Sequence of chain 2.A:
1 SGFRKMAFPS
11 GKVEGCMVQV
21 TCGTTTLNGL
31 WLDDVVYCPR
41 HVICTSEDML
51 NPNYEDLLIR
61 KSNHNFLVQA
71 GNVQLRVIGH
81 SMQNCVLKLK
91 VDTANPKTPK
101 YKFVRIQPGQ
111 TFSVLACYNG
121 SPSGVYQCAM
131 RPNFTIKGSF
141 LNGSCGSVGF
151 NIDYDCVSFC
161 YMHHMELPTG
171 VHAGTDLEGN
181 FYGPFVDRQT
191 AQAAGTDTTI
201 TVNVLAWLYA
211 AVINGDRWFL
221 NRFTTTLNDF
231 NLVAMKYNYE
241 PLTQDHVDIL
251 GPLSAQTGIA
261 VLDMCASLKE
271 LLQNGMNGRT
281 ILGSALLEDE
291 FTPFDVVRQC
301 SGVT

Binding-site contacts:
Ligand atom C16 contacts residue MET165 of chain 1.A at 3.6 Å (hydrophobic).
Ligand atom C8 contacts residue DMS1 of chain 1.F at 3.6 Å.
Ligand atom C5 contacts residue GLU166 of chain 1.A at 3.7 Å.
Ligand atom F contacts residue HIS41 of chain 1.A at 2.9 Å.
Ligand atom C18 contacts residue DMS1 of chain 1.G at 3.8 Å.
Ligand atom C17 contacts residue HIS164 of chain 1.A at 3.3 Å.
Ligand atom O contacts residue GLU166 of chain 1.A at 3.3 Å (salt-bridge).
Ligand atom C16 contacts residue MET49 of chain 1.A at 3.5 Å (hydrophobic).
Ligand atom C17 contacts residue HIS41 of chain 1.A at 3.5 Å.
Ligand atom C15 contacts residue ARG188 of chain 1.A at 3.5 Å.
Ligand atom F contacts residue ASP187 of chain 1.A at 3.3 Å.
Ligand atom C9 contacts residue ASN142 of chain 1.A at 3.8 Å.
Ligand atom O2 contacts residue ASN142 of chain 1.A at 3.1 Å (h-bond).
Ligand atom C10 contacts residue CYS145 of chain 1.A at 3.6 Å (hydrophobic).
Ligand atom F contacts residue MET165 of chain 1.A at 4.0 Å.
Ligand atom C10 contacts residue ASN142 of chain 1.A at 3.6 Å.
Ligand atom N contacts residue GLN189 of chain 1.A at 4.0 Å.
Ligand atom O1 contacts residue DMS1 of chain 1.G at 3.7 Å.
Ligand atom C13 contacts residue GLN189 of chain 1.A at 3.3 Å.
Ligand atom C14 contacts residue MET49 of chain 1.A at 3.6 Å (hydrophobic).
Ligand atom O1 contacts residue MET165 of chain 1.A at 3.4 Å.
Ligand atom C17 contacts residue MET165 of chain 1.A at 3.7 Å (hydrophobic).
Ligand atom C14 contacts residue ARG188 of chain 1.A at 3.6 Å.
Ligand atom F contacts residue HIS164 of chain 1.A at 3.6 Å.
Ligand atom C16 contacts residue HIS164 of chain 1.A at 3.8 Å.
Ligand atom C11 contacts residue HIS164 of chain 1.A at 3.8 Å.
Ligand atom C14 contacts residue GLN189 of chain 1.A at 3.6 Å.
Ligand atom C11 contacts residue CYS145 of chain 1.A at 3.6 Å (hydrophobic).
Ligand atom C9 contacts residue DMS1 of chain 1.F at 3.5 Å.
Ligand atom O contacts residue DMS1 of chain 1.G at 4.0 Å.
Ligand atom F contacts residue MET49 of chain 1.A at 4.0 Å.
Ligand atom C15 contacts residue MET165 of chain 1.A at 3.7 Å (hydrophobic).
Ligand atom C18 contacts residue GLU166 of chain 1.A at 3.9 Å.
Ligand atom C11 contacts residue DMS1 of chain 1.G at 4.0 Å.
Ligand atom C15 contacts residue ASP187 of chain 1.A at 3.7 Å.
Ligand atom C16 contacts residue HIS41 of chain 1.A at 3.7 Å.
Ligand atom C contacts residue DMS1 of chain 1.G at 3.7 Å.
Ligand atom C10 contacts residue DMS1 of chain 1.G at 3.4 Å.
Ligand atom C15 contacts residue MET49 of chain 1.A at 3.3 Å (hydrophobic).
Ligand atom O1 contacts residue GLU166 of chain 1.A at 3.0 Å (salt-bridge).

Sequence of chain 1.A:
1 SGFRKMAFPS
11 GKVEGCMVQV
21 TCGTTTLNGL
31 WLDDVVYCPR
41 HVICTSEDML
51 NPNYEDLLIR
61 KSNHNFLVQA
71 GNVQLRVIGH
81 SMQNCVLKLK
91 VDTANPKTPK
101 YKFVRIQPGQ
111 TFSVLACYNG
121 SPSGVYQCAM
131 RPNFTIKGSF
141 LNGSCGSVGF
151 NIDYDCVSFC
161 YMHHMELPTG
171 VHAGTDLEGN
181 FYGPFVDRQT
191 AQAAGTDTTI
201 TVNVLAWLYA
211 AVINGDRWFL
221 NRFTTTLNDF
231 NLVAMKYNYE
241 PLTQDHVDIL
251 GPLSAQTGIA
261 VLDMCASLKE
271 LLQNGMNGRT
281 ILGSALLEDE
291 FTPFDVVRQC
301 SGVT

This small molecule binds to this protein.
Small molecule (SMILES): O=C(Cc1cccc(O)c1)NC1(c2cccc(F)c2)CCOCC1